Binding-site contacts:
Ligand atom C4 contacts residue ASN66 of chain 37.G at 4.0 Å.
Ligand atom C7 contacts residue ASN66 of chain 37.G at 4.0 Å.
Ligand atom O7 contacts residue ASN66 of chain 37.G at 4.3 Å.
Ligand atom C7 contacts residue PRO64 of chain 37.G at 3.8 Å (hydrophobic).
Ligand atom O5 contacts residue ASN66 of chain 37.G at 2.2 Å (h-bond).
Ligand atom C3 contacts residue ASN66 of chain 37.G at 3.6 Å.
Ligand atom N2 contacts residue PRO64 of chain 37.G at 4.3 Å.
Ligand atom O7 contacts residue PRO64 of chain 37.G at 3.9 Å.
Ligand atom C8 contacts residue GLN87 of chain 37.G at 4.5 Å.
Ligand atom C5 contacts residue ASN66 of chain 37.G at 3.5 Å.
Ligand atom N2 contacts residue ASN66 of chain 37.G at 2.8 Å (h-bond).
Ligand atom C1 contacts residue ASN66 of chain 37.G at 1.4 Å.
Ligand atom C2 contacts residue ASN66 of chain 37.G at 2.2 Å.
Ligand atom N2 contacts residue ILE65 of chain 37.G at 4.4 Å.
Ligand atom C8 contacts residue PRO64 of chain 37.G at 3.4 Å (hydrophobic).

The protein below binds the small molecule below.
Small molecule (SMILES): CC(=O)N[C@H]1[C@H](O[C@H]2[C@H](O)[C@@H](NC(C)=O)CO[C@@H]2CO[C@@H]2O[C@@H](C)[C@@H](O)[C@@H](O)[C@@H]2O)O[C@H](CO)[C@@H](O[C@@H]2O[C@H](CO)[C@@H](O)[C@H](O)[C@@H]2O)[C@@H]1O

Sequence of chain 37.G:
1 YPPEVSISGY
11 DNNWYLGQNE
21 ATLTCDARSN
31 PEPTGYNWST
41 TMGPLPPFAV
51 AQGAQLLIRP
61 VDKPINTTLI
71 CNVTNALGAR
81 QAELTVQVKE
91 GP